The small molecule below binds the protein below.
Small molecule (SMILES): Cc1cccc(O)c1

Sequence of chain 1.B:
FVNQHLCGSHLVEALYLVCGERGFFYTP

Sequence of chain 1.A:
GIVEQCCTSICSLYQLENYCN

Binding-site contacts:
Ligand atom O1 contacts residue SER9 of chain 1.A at 4.0 Å.
Ligand atom C7 contacts residue CYS11 of chain 1.A at 4.5 Å (hydrophobic).
Ligand atom C7 contacts residue LEU16 of chain 1.A at 3.7 Å (hydrophobic).
Ligand atom C6 contacts residue CYS7 of chain 1.B at 4.0 Å (hydrophobic).
Ligand atom C2 contacts residue HIS5 of chain 2.B at 4.2 Å.
Ligand atom C3 contacts residue HIS5 of chain 2.B at 3.4 Å.
Ligand atom C1 contacts residue CYS6 of chain 1.A at 3.4 Å (hydrophobic).
Ligand atom C1 contacts residue LEU11 of chain 1.B at 4.0 Å (hydrophobic).
Ligand atom C5 contacts residue HIS5 of chain 2.B at 3.9 Å.
Ligand atom C4 contacts residue LEU11 of chain 1.B at 3.9 Å (hydrophobic).
Ligand atom C7 contacts residue LEU17 of chain 4.B at 4.4 Å (hydrophobic).
Ligand atom O1 contacts residue ILE10 of chain 1.A at 3.5 Å.
Ligand atom O1 contacts residue VAL2 of chain 2.B at 4.2 Å.
Ligand atom C5 contacts residue LEU6 of chain 2.B at 4.1 Å (hydrophobic).
Ligand atom C1 contacts residue CYS11 of chain 1.A at 3.9 Å (hydrophobic).
Ligand atom C7 contacts residue HIS5 of chain 2.B at 3.4 Å.
Ligand atom C4 contacts residue HIS10 of chain 1.B at 4.1 Å.
Ligand atom C7 contacts residue ALA14 of chain 1.B at 3.9 Å (hydrophobic).
Ligand atom C2 contacts residue CYS11 of chain 1.A at 3.6 Å (hydrophobic).
Ligand atom C5 contacts residue CYS7 of chain 1.B at 4.2 Å (hydrophobic).
Ligand atom C6 contacts residue CYS6 of chain 1.A at 3.3 Å (hydrophobic).
Ligand atom C6 contacts residue LEU11 of chain 1.B at 3.6 Å (hydrophobic).
Ligand atom C3 contacts residue LEU11 of chain 1.B at 4.2 Å (hydrophobic).
Ligand atom C4 contacts residue HIS5 of chain 2.B at 3.3 Å.
Ligand atom C7 contacts residue LEU13 of chain 1.A at 4.3 Å (hydrophobic).
Ligand atom C2 contacts residue LEU11 of chain 1.B at 4.2 Å (hydrophobic).
Ligand atom C5 contacts residue LEU11 of chain 1.B at 3.6 Å (hydrophobic).
Ligand atom O1 contacts residue CYS11 of chain 1.A at 2.9 Å (h-bond).
Ligand atom C3 contacts residue LEU16 of chain 1.A at 4.3 Å (hydrophobic).
Ligand atom C5 contacts residue HIS10 of chain 1.B at 4.2 Å.
Ligand atom C6 contacts residue HIS5 of chain 2.B at 4.4 Å.
Ligand atom O1 contacts residue CYS6 of chain 1.A at 2.7 Å (h-bond).

Sequence of chain 4.B:
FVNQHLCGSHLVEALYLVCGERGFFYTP

Sequence of chain 2.B:
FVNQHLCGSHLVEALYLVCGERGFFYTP